Sequence of chain 3.A:
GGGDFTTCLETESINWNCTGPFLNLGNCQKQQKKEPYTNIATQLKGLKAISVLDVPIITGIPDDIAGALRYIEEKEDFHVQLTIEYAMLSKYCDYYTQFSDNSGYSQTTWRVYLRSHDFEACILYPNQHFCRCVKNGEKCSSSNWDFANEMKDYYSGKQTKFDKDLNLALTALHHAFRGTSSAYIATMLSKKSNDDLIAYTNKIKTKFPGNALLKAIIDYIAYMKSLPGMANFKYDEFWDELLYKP

A protein and the small-molecule ligand that binds it are described below.
Small molecule (SMILES): CC(=O)N[C@H]1[C@H](O[C@H]2[C@H](O)[C@@H](NC(C)=O)CO[C@@H]2CO)O[C@H](CO)[C@@H](O[C@@H]2O[C@H](CO[C@H]3O[C@H](CO)[C@@H](O)[C@H](O)[C@@H]3O)[C@@H](O)[C@H](O[C@H]3O[C@H](CO)[C@@H](O)[C@H](O)[C@@H]3O)[C@@H]2O)[C@@H]1O

Binding-site contacts:
Ligand atom C7 contacts residue THR7 of chain 3.A at 4.3 Å.
Ligand atom O7 contacts residue ASN17 of chain 3.A at 3.5 Å (h-bond).
Ligand atom C5 contacts residue TRP16 of chain 3.A at 4.3 Å (hydrophobic).
Ligand atom C8 contacts residue THR7 of chain 3.A at 3.6 Å.
Ligand atom O5 contacts residue TRP16 of chain 3.A at 3.7 Å.
Ligand atom O6 contacts residue ASN15 of chain 3.A at 4.4 Å.
Ligand atom C1 contacts residue ASN17 of chain 3.A at 1.4 Å.
Ligand atom C7 contacts residue ASN17 of chain 3.A at 3.5 Å.
Ligand atom C3 contacts residue ASN17 of chain 3.A at 3.8 Å.
Ligand atom C5 contacts residue ASN15 of chain 3.A at 4.1 Å.
Ligand atom C4 contacts residue ASN17 of chain 3.A at 4.2 Å.
Ligand atom C8 contacts residue THR11 of chain 3.A at 4.0 Å.
Ligand atom C8 contacts residue CYS8 of chain 3.A at 4.0 Å (hydrophobic).
Ligand atom C2 contacts residue ASN17 of chain 3.A at 2.5 Å.
Ligand atom C1 contacts residue ASN15 of chain 3.A at 4.2 Å.
Ligand atom C6 contacts residue TRP16 of chain 3.A at 4.0 Å (hydrophobic).
Ligand atom O7 contacts residue GLY3 of chain 3.A at 4.2 Å.
Ligand atom O7 contacts residue GLY2 of chain 3.A at 4.3 Å.
Ligand atom O6 contacts residue TRP16 of chain 3.A at 2.8 Å (h-bond).
Ligand atom O5 contacts residue ASN17 of chain 3.A at 2.2 Å (h-bond).
Ligand atom C8 contacts residue CYS18 of chain 3.A at 4.0 Å (hydrophobic).
Ligand atom O5 contacts residue ASN15 of chain 3.A at 4.3 Å.
Ligand atom C1 contacts residue TRP16 of chain 3.A at 4.3 Å (hydrophobic).
Ligand atom N2 contacts residue ASN17 of chain 3.A at 3.0 Å (h-bond).
Ligand atom C5 contacts residue ASN17 of chain 3.A at 3.5 Å.